Binding-site contacts:
Ligand atom PB contacts residue MG1 of chain 1.G at 3.1 Å.
Ligand atom PB contacts residue LYS20 of chain 1.A at 3.6 Å.
Ligand atom PG contacts residue MG1 of chain 1.G at 3.2 Å.
Ligand atom O2' contacts residue PHE32 of chain 1.A at 3.4 Å.
Ligand atom O2B contacts residue SER21 of chain 1.A at 2.9 Å (h-bond).
Ligand atom O1B contacts residue VAL18 of chain 1.A at 3.3 Å (h-bond).
Ligand atom C3' contacts residue GLU35 of chain 1.A at 3.6 Å.
Ligand atom N3B contacts residue GLY17 of chain 1.A at 3.1 Å (h-bond).
Ligand atom O3' contacts residue ASP34 of chain 1.A at 2.9 Å (salt-bridge).
Ligand atom O4' contacts residue LYS121 of chain 1.A at 3.3 Å (salt-bridge).
Ligand atom N2 contacts residue ASP123 of chain 1.A at 3.0 Å (salt-bridge).
Ligand atom O3G contacts residue LYS20 of chain 1.A at 2.6 Å (salt-bridge).
Ligand atom N3B contacts residue MG1 of chain 1.G at 3.3 Å.
Ligand atom O6 contacts residue ASP123 of chain 1.A at 3.6 Å (salt-bridge).
Ligand atom O3A contacts residue GLY17 of chain 1.A at 3.6 Å.
Ligand atom O3G contacts residue GLY16 of chain 1.A at 3.5 Å.
Ligand atom O1B contacts residue GLY17 of chain 1.A at 3.5 Å (h-bond).
Ligand atom O1G contacts residue PRO38 of chain 1.A at 3.3 Å.
Ligand atom O1B contacts residue GLY19 of chain 1.A at 3.1 Å (h-bond).
Ligand atom O6 contacts residue LYS121 of chain 1.A at 3.4 Å.
Ligand atom C8 contacts residue GLY19 of chain 1.A at 3.6 Å.
Ligand atom O2G contacts residue THR39 of chain 1.A at 2.8 Å (h-bond).
Ligand atom O6 contacts residue SER149 of chain 1.A at 3.4 Å.
Ligand atom O2A contacts residue SER21 of chain 1.A at 3.3 Å (h-bond).
Ligand atom O2' contacts residue ASP34 of chain 1.A at 3.1 Å (salt-bridge).
Ligand atom O2' contacts residue VAL33 of chain 1.A at 2.6 Å (h-bond).
Ligand atom O2G contacts residue MG1 of chain 1.G at 2.0 Å.
Ligand atom C2' contacts residue VAL33 of chain 1.A at 3.5 Å (hydrophobic).
Ligand atom O3A contacts residue GLY19 of chain 1.A at 3.2 Å (h-bond).
Ligand atom N1 contacts residue ASP123 of chain 1.A at 2.9 Å (salt-bridge).
Ligand atom O2B contacts residue LYS20 of chain 1.A at 3.5 Å (salt-bridge).
Ligand atom O1B contacts residue LYS20 of chain 1.A at 2.8 Å (salt-bridge).
Ligand atom O2A contacts residue GLY19 of chain 1.A at 3.3 Å.
Ligand atom O2B contacts residue MG1 of chain 1.G at 2.0 Å.
Ligand atom C8 contacts residue ALA22 of chain 1.A at 3.5 Å (hydrophobic).
Ligand atom O6 contacts residue ALA150 of chain 1.A at 2.8 Å (h-bond).
Ligand atom O3G contacts residue GLY64 of chain 1.A at 2.9 Å (h-bond).
Ligand atom O6 contacts residue ASN120 of chain 1.A at 3.2 Å (h-bond).
Ligand atom O2A contacts residue ALA22 of chain 1.A at 2.8 Å (h-bond).
Ligand atom N7 contacts residue ASN120 of chain 1.A at 3.0 Å (h-bond).

Sequence of chain 1.A:
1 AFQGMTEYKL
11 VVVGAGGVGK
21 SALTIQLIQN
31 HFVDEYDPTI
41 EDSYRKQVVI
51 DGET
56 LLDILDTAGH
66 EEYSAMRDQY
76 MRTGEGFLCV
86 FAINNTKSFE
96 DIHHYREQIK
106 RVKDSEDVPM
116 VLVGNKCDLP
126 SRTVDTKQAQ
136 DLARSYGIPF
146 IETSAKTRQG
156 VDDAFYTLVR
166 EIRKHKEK

This small molecule binds to this protein.
Small molecule (SMILES): Nc1nc2c(ncn2[C@@H]2O[C@H](CO[P](=O)(O)O[P](=O)(O)NP(=O)(O)O)[C@@H](O)[C@H]2O)c(=O)[nH]1